Sequence of chain 1.C:
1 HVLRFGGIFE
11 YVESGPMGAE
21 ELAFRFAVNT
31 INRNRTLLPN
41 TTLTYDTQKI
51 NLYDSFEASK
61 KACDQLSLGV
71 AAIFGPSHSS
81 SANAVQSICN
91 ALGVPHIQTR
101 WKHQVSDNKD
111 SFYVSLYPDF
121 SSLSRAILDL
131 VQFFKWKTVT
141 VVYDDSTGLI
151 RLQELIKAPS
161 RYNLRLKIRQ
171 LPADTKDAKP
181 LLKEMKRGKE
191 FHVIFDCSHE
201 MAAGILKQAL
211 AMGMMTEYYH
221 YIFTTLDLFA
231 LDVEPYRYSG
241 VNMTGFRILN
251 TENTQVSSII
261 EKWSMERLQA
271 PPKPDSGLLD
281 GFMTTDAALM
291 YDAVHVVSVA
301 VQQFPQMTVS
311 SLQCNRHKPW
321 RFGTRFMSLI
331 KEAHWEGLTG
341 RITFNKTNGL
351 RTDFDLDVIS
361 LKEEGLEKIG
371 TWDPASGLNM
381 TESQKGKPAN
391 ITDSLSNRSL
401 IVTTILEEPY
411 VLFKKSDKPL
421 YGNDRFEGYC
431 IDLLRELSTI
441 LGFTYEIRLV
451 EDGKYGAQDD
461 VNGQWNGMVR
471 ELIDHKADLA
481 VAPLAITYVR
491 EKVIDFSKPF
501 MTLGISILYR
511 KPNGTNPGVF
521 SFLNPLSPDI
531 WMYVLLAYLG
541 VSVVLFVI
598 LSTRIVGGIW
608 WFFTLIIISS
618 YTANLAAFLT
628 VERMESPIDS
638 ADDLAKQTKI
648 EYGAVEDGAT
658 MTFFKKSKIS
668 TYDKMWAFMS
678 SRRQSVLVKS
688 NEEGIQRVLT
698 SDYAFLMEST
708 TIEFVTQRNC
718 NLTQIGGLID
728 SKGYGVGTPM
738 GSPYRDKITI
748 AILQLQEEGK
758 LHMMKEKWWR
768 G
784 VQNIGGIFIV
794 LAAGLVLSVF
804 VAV

Binding-site contacts:
Ligand atom C5 contacts residue TYR238 of chain 1.C at 3.9 Å (hydrophobic).
Ligand atom C2 contacts residue ASN397 of chain 1.C at 2.6 Å.
Ligand atom C6 contacts residue SER396 of chain 1.C at 4.4 Å.
Ligand atom C7 contacts residue ASN397 of chain 1.C at 3.9 Å.
Ligand atom C5 contacts residue ASN397 of chain 1.C at 3.7 Å.
Ligand atom C3 contacts residue ASN397 of chain 1.C at 3.9 Å.
Ligand atom O5 contacts residue ASN397 of chain 1.C at 2.4 Å (h-bond).
Ligand atom C1 contacts residue ASN397 of chain 1.C at 1.4 Å.
Ligand atom O6 contacts residue SER396 of chain 1.C at 3.8 Å.
Ligand atom O4 contacts residue TYR238 of chain 1.C at 4.2 Å.
Ligand atom O7 contacts residue ASN397 of chain 1.C at 4.0 Å.
Ligand atom O5 contacts residue TYR238 of chain 1.C at 3.9 Å.
Ligand atom C1 contacts residue TYR238 of chain 1.C at 3.7 Å (hydrophobic).
Ligand atom O5 contacts residue SER396 of chain 1.C at 3.6 Å.
Ligand atom C4 contacts residue TYR238 of chain 1.C at 4.1 Å (hydrophobic).
Ligand atom O6 contacts residue ASP393 of chain 1.C at 3.8 Å.
Ligand atom C2 contacts residue TYR238 of chain 1.C at 4.1 Å (hydrophobic).
Ligand atom N2 contacts residue TYR238 of chain 1.C at 4.1 Å.
Ligand atom N2 contacts residue ASN397 of chain 1.C at 3.0 Å (h-bond).
Ligand atom C3 contacts residue TYR238 of chain 1.C at 4.1 Å (hydrophobic).
Ligand atom C4 contacts residue ASN397 of chain 1.C at 4.3 Å.

The protein below binds the small molecule below.
Small molecule (SMILES): CC(=O)N[C@H]1[C@H](O[C@H]2[C@H](O)[C@@H](NC(C)=O)CO[C@@H]2CO)O[C@H](CO)[C@@H](O)[C@@H]1O